Sequence of chain 5.A:
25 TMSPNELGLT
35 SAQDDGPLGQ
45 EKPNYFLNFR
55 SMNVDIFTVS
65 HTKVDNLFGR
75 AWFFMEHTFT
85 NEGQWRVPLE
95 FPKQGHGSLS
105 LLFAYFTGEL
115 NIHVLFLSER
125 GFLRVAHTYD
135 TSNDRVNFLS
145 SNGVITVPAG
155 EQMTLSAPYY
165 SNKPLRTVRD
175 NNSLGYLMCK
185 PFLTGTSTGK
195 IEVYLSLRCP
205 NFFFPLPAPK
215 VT

Sequence of chain 3.B:
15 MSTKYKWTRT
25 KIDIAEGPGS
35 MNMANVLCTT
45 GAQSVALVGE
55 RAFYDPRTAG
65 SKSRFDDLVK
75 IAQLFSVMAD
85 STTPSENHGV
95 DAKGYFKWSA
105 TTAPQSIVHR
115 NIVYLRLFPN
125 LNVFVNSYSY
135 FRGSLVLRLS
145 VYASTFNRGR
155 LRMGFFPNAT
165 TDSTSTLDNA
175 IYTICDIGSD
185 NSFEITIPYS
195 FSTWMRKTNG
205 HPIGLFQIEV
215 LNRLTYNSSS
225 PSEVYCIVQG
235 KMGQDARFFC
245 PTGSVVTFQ

Binding-site contacts:
Ligand atom OP1 contacts residue LYS18 of chain 2.B at 3.3 Å (salt-bridge).
Ligand atom O2' contacts residue TYR19 of chain 2.B at 3.4 Å.
Ligand atom N1 contacts residue TYR58 of chain 5.B at 3.6 Å.
Ligand atom N3 contacts residue ASN205 of chain 5.A at 3.7 Å.
Ligand atom O4 contacts residue ASN205 of chain 5.A at 3.4 Å (h-bond).
Ligand atom O4' contacts residue CYS203 of chain 5.A at 3.5 Å (h-bond).
Ligand atom C5 contacts residue TRP21 of chain 3.B at 3.4 Å (hydrophobic).
Ligand atom O2 contacts residue ARG55 of chain 5.B at 3.2 Å (salt-bridge).
Ligand atom C6 contacts residue TYR58 of chain 5.B at 3.5 Å (hydrophobic).
Ligand atom C2 contacts residue TRP21 of chain 3.B at 3.8 Å (hydrophobic).
Ligand atom N2 contacts residue ARG55 of chain 5.B at 3.7 Å.
Ligand atom O3' contacts residue TYR19 of chain 2.B at 3.0 Å (h-bond).
Ligand atom C4 contacts residue TRP21 of chain 3.B at 3.7 Å (hydrophobic).
Ligand atom C4 contacts residue ARG68 of chain 5.B at 3.7 Å.
Ligand atom N2 contacts residue THR17 of chain 3.B at 3.8 Å.
Ligand atom C2 contacts residue ALA56 of chain 5.B at 3.7 Å (hydrophobic).
Ligand atom O2 contacts residue TYR58 of chain 5.B at 3.8 Å.
Ligand atom O4 contacts residue TRP21 of chain 3.B at 3.6 Å.
Ligand atom O3' contacts residue ARG55 of chain 5.B at 3.6 Å.
Ligand atom N1 contacts residue ALA56 of chain 5.B at 3.2 Å (h-bond).
Ligand atom C5' contacts residue ARG202 of chain 5.A at 3.0 Å.
Ligand atom OP2 contacts residue THR17 of chain 3.B at 3.2 Å.
Ligand atom P contacts residue ARG202 of chain 5.A at 3.8 Å.
Ligand atom O6 contacts residue TYR58 of chain 5.B at 3.0 Å (h-bond).
Ligand atom O4 contacts residue ARG68 of chain 5.B at 3.7 Å.
Ligand atom P contacts residue TYR19 of chain 2.B at 3.7 Å.
Ligand atom O2' contacts residue THR17 of chain 3.B at 3.3 Å (h-bond).
Ligand atom N3 contacts residue ARG55 of chain 5.B at 3.5 Å (salt-bridge).
Ligand atom N1 contacts residue TRP21 of chain 3.B at 3.5 Å.
Ligand atom OP2 contacts residue MET15 of chain 3.B at 3.5 Å.
Ligand atom O4' contacts residue TRP21 of chain 3.B at 3.6 Å.
Ligand atom C2' contacts residue ARG55 of chain 5.B at 3.6 Å.
Ligand atom N2 contacts residue ALA56 of chain 5.B at 3.3 Å (h-bond).
Ligand atom C6 contacts residue TRP21 of chain 3.B at 3.3 Å (hydrophobic).
Ligand atom N3 contacts residue TRP21 of chain 3.B at 3.8 Å.
Ligand atom OP1 contacts residue TYR19 of chain 2.B at 3.1 Å (h-bond).
Ligand atom C1' contacts residue ARG55 of chain 5.B at 3.4 Å.
Ligand atom O2' contacts residue ARG55 of chain 5.B at 2.7 Å (salt-bridge).
Ligand atom OP2 contacts residue ARG202 of chain 5.A at 2.5 Å (salt-bridge).
Ligand atom C1' contacts residue TRP21 of chain 3.B at 3.7 Å (hydrophobic).

Sequence of chain 2.B:
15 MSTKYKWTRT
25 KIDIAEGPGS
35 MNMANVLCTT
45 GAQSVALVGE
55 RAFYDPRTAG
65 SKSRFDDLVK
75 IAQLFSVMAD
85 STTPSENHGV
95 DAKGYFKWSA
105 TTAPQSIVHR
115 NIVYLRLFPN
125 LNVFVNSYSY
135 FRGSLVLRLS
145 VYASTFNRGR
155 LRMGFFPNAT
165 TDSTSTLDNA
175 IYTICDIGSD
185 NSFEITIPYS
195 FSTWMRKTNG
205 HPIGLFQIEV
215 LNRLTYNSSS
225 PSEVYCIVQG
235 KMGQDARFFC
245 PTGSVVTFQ

Sequence of chain 5.B:
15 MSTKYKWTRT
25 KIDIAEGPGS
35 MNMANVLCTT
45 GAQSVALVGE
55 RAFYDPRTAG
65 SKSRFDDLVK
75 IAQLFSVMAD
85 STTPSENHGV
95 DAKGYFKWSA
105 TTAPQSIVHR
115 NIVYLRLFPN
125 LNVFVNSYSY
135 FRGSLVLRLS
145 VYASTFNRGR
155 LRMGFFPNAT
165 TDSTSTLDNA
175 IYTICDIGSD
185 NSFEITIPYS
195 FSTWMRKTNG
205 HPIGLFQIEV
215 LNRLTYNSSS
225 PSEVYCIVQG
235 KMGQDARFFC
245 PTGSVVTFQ

The small molecule below binds the protein below.
Small molecule (SMILES): Nc1nc(=O)c2ncn([C@@H]3O[C@H](CO)[C@@H](O[P](=O)(O)OC[C@H]4O[C@@H](n5ccc(=O)[nH]c5=O)[C@H](O)[C@@H]4O[P](=O)(O)OC[C@H]4O[C@@H](n5ccc(=O)[nH]c5=O)[C@H](O)[C@@H]4O[P](=O)(O)OC[C@H]4O[C@@H](n5ccc(=O)[nH]c5=O)[C@H](O)[C@@H]4O[P](=O)(O)OC[C@H]4O[C@@H](n5ccc(=O)[nH]c5=O)[C@H](O)[C@@H]4O[P](=O)(O)OC[C@H]4O[C@@H](n5ccc(=O)[nH]c5=O)[C@H](O)[C@@H]4O)[C@H]3O)c2[nH]1